The protein below binds the small molecule below.
Small molecule (SMILES): Nc1ncnc2c1ncn2[C@@H]1O[C@H]([C@@H]2O[C@@H]3[C@H](O[P](=O)(O)O2)[C@@H](CO[P](=O)(O)O[C@H]2[C@@H](O)[C@H](n4cnc5c(N)ncnc54)O[C@@H]2COP(=O)=O)O[C@H]3n2ccc(=O)[nH]c2=O)[C@@H](O[P](=O)(O)OC[C@H]2O[C@@H](n3ccc(=O)[nH]c3=O)[C@H](O)[C@@H]2O)[C@H]1O

Sequence of chain 32.F:
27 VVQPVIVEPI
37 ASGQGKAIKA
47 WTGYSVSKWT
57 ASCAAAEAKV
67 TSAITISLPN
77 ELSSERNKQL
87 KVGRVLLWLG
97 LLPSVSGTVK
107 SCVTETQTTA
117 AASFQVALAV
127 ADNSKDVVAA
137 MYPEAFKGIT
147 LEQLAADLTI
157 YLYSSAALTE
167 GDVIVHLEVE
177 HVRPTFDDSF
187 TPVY

Binding-site contacts:
Ligand atom C5 contacts residue TRP47 of chain 32.F at 3.8 Å (hydrophobic).
Ligand atom O3' contacts residue GLU140 of chain 32.F at 4.4 Å.
Ligand atom N9 contacts residue TRP47 of chain 32.F at 3.3 Å.
Ligand atom C8 contacts residue TRP47 of chain 32.F at 3.6 Å (hydrophobic).
Ligand atom C2' contacts residue LYS143 of chain 32.F at 3.7 Å.
Ligand atom O4' contacts residue LYS143 of chain 32.F at 4.4 Å.
Ligand atom O2' contacts residue GLU140 of chain 32.F at 2.3 Å (salt-bridge).
Ligand atom C3' contacts residue GLU140 of chain 32.F at 3.8 Å.
Ligand atom N7 contacts residue LYS143 of chain 32.F at 3.8 Å.
Ligand atom N9 contacts residue LYS143 of chain 32.F at 3.2 Å (salt-bridge).
Ligand atom C5' contacts residue ARG90 of chain 32.F at 4.3 Å.
Ligand atom N9 contacts residue GLU140 of chain 32.F at 4.1 Å.
Ligand atom N3 contacts residue TRP47 of chain 32.F at 3.4 Å.
Ligand atom C1' contacts residue GLU140 of chain 32.F at 2.7 Å.
Ligand atom C8 contacts residue LYS143 of chain 32.F at 2.7 Å.
Ligand atom N7 contacts residue TRP47 of chain 32.F at 3.6 Å.
Ligand atom C2' contacts residue GLU140 of chain 32.F at 3.0 Å.
Ligand atom C2 contacts residue TRP47 of chain 32.F at 3.4 Å (hydrophobic).
Ligand atom O4' contacts residue TRP47 of chain 32.F at 3.4 Å.
Ligand atom C6 contacts residue TRP47 of chain 32.F at 3.7 Å (hydrophobic).
Ligand atom O2' contacts residue LYS143 of chain 32.F at 3.8 Å.
Ligand atom C1' contacts residue LYS143 of chain 32.F at 3.2 Å.
Ligand atom C4 contacts residue TRP47 of chain 32.F at 3.3 Å (hydrophobic).
Ligand atom N6 contacts residue TRP47 of chain 32.F at 4.2 Å.
Ligand atom N1 contacts residue TRP47 of chain 32.F at 3.7 Å.
Ligand atom C4' contacts residue GLU140 of chain 32.F at 3.4 Å.
Ligand atom C1' contacts residue TRP47 of chain 32.F at 3.7 Å (hydrophobic).
Ligand atom O4' contacts residue LYS143 of chain 32.F at 4.2 Å.
Ligand atom O4' contacts residue GLU140 of chain 32.F at 3.0 Å (salt-bridge).